Sequence of chain 2.B:
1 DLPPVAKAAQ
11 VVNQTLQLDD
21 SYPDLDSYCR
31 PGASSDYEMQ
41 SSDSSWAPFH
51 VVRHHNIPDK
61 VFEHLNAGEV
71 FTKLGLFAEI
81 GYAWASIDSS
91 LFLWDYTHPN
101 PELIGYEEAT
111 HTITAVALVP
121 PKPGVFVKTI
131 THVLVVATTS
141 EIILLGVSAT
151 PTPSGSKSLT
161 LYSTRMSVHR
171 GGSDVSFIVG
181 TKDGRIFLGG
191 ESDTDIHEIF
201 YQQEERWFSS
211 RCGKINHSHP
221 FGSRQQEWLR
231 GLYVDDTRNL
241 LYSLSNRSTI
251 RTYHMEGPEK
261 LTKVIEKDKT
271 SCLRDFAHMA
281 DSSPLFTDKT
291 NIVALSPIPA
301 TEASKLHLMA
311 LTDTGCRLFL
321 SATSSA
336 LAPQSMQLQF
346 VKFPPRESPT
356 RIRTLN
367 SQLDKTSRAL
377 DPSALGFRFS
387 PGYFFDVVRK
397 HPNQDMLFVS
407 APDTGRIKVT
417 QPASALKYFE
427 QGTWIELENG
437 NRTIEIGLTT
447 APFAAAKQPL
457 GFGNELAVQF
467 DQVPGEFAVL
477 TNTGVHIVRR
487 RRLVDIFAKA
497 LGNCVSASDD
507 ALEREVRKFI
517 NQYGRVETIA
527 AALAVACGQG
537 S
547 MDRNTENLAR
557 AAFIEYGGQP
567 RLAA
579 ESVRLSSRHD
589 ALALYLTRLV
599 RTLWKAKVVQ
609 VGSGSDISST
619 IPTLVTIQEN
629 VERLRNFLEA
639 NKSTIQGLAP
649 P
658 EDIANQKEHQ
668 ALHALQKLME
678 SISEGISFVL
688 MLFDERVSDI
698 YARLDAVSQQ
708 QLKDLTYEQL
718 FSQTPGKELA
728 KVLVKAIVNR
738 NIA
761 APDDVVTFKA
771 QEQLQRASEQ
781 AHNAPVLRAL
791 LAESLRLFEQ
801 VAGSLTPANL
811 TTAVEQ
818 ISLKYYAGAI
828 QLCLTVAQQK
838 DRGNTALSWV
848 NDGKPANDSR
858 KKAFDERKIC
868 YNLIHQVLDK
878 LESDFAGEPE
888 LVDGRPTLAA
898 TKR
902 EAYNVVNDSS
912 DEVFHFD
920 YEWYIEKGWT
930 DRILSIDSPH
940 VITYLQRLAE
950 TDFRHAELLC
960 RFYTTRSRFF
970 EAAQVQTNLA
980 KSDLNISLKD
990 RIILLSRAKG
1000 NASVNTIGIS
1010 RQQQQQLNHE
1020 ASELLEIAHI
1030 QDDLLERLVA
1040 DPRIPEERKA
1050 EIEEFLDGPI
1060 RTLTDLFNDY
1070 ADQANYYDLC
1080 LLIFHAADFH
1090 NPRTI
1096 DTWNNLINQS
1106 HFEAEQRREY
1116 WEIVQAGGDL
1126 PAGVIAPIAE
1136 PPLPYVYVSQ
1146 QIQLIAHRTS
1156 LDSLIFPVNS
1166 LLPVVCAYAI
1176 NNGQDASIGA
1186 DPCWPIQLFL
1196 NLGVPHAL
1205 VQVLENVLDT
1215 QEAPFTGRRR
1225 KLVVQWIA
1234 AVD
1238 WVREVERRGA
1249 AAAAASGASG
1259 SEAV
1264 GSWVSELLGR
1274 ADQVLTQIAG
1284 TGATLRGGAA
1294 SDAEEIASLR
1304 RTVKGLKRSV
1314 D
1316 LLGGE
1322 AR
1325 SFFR

Binding-site contacts:
Ligand atom O contacts residue GLN203 of chain 2.B at 1.3 Å (h-bond).
Ligand atom CB contacts residue GLY105 of chain 2.B at 3.2 Å.
Ligand atom N contacts residue GLY105 of chain 2.B at 3.1 Å (h-bond).
Ligand atom CA contacts residue PHE126 of chain 2.B at 3.2 Å (hydrophobic).
Ligand atom CD1 contacts residue GLN203 of chain 2.B at 3.4 Å.
Ligand atom O contacts residue SER163 of chain 2.B at 3.6 Å (h-bond).
Ligand atom CA contacts residue VAL125 of chain 2.B at 3.1 Å (hydrophobic).
Ligand atom C contacts residue GLN203 of chain 2.B at 2.2 Å.
Ligand atom N contacts residue GLN203 of chain 2.B at 3.7 Å.
Ligand atom CG contacts residue TYR162 of chain 2.B at 3.1 Å (hydrophobic).
Ligand atom CA contacts residue TYR162 of chain 2.B at 3.5 Å (hydrophobic).
Ligand atom CB contacts residue TYR162 of chain 2.B at 2.6 Å (hydrophobic).
Ligand atom O contacts residue VAL127 of chain 2.B at 1.8 Å (h-bond).
Ligand atom O contacts residue LEU161 of chain 2.B at 3.3 Å (h-bond).
Ligand atom O contacts residue VAL127 of chain 2.B at 2.2 Å.
Ligand atom C contacts residue TYR162 of chain 2.B at 3.5 Å (hydrophobic).
Ligand atom CB contacts residue ILE130 of chain 2.B at 3.4 Å (hydrophobic).
Ligand atom CD2 contacts residue PHE126 of chain 2.B at 3.3 Å (hydrophobic).
Ligand atom C contacts residue ILE130 of chain 2.B at 3.7 Å (hydrophobic).
Ligand atom N contacts residue GLN203 of chain 2.B at 2.9 Å (h-bond).
Ligand atom SD contacts residue ARG165 of chain 2.B at 2.3 Å (salt-bridge).
Ligand atom O contacts residue ILE130 of chain 2.B at 3.5 Å.
Ligand atom CG contacts residue PHE126 of chain 2.B at 3.7 Å (hydrophobic).
Ligand atom CB contacts residue ILE104 of chain 2.B at 3.5 Å (hydrophobic).
Ligand atom CB contacts residue VAL125 of chain 2.B at 2.6 Å (hydrophobic).
Ligand atom O contacts residue PHE126 of chain 2.B at 2.8 Å.
Ligand atom N contacts residue LEU161 of chain 2.B at 3.3 Å (h-bond).
Ligand atom CA contacts residue ILE130 of chain 2.B at 3.3 Å (hydrophobic).
Ligand atom O contacts residue TYR162 of chain 2.B at 3.4 Å.
Ligand atom CA contacts residue LEU161 of chain 2.B at 3.2 Å (hydrophobic).
Ligand atom C contacts residue VAL127 of chain 2.B at 3.5 Å (hydrophobic).
Ligand atom CA contacts residue GLN203 of chain 2.B at 3.5 Å.
Ligand atom C contacts residue VAL127 of chain 2.B at 3.0 Å (hydrophobic).
Ligand atom CA contacts residue VAL127 of chain 2.B at 3.6 Å (hydrophobic).
Ligand atom CD1 contacts residue TYR162 of chain 2.B at 2.8 Å (hydrophobic).
Ligand atom N contacts residue VAL125 of chain 2.B at 3.5 Å (h-bond).
Ligand atom CE contacts residue ARG165 of chain 2.B at 2.8 Å.
Ligand atom CD2 contacts residue LEU161 of chain 2.B at 3.4 Å (hydrophobic).
Ligand atom CD contacts residue GLN203 of chain 2.B at 2.8 Å.
Ligand atom O contacts residue LEU103 of chain 2.B at 3.6 Å.

This small molecule binds to this protein.
Small molecule (SMILES): CSCC[C@H](NC(=O)[C@@H]1CCCN1C(=O)[C@H](CC(C)C)NC(=O)[C@H](CC(C)C)NC(=O)[C@H](CCCCN)NC(=O)[C@H](C)NC(=O)[C@H](CCCCN)NC(=O)[C@@H](N)CCCN=C(N)N)C(=O)N[C@@H](CCC(=O)O)C(=O)N[C@@H](CCC(=O)O)C(=O)N[C@@H](C)C(=O)N[C@@H](CC(C)C)C(=O)N[C@@H](CC(C)C)C(=O)N1CCC[C@H]1C=O